A small-molecule ligand and the protein it binds are described below.
Small molecule (SMILES): O=CCCCCO

Binding-site contacts:
Ligand atom C5 contacts residue ASN231 of chain 1.B at 4.4 Å.
Ligand atom C3 contacts residue ASN231 of chain 1.B at 3.8 Å.
Ligand atom O1 contacts residue TYR68 of chain 1.B at 3.3 Å.
Ligand atom C5 contacts residue ASP107 of chain 1.B at 4.4 Å.
Ligand atom C3 contacts residue GLU209 of chain 1.B at 4.3 Å.
Ligand atom C4 contacts residue GLY145 of chain 1.B at 4.5 Å.
Ligand atom C4 contacts residue ILE233 of chain 1.B at 4.4 Å (hydrophobic).
Ligand atom O5 contacts residue ASP107 of chain 1.B at 3.9 Å.
Ligand atom C2 contacts residue GLU209 of chain 1.B at 3.9 Å.
Ligand atom O1 contacts residue LEU258 of chain 1.B at 3.0 Å.
Ligand atom C5 contacts residue SER257 of chain 1.B at 4.1 Å.
Ligand atom C4 contacts residue ARG179 of chain 1.B at 3.1 Å.
Ligand atom O5 contacts residue ARG179 of chain 1.B at 2.4 Å (salt-bridge).
Ligand atom C3 contacts residue CYS144 of chain 1.B at 4.0 Å (hydrophobic).
Ligand atom C2 contacts residue ASN231 of chain 1.B at 4.3 Å.
Ligand atom C1 contacts residue HIS146 of chain 1.B at 4.4 Å.
Ligand atom O5 contacts residue MG1 of chain 1.E at 3.5 Å.
Ligand atom C5 contacts residue MG1 of chain 1.E at 3.9 Å.
Ligand atom C1 contacts residue CYS144 of chain 1.B at 1.6 Å (hydrophobic).
Ligand atom C4 contacts residue GLU209 of chain 1.B at 3.6 Å.
Ligand atom C2 contacts residue CYS144 of chain 1.B at 2.6 Å (hydrophobic).
Ligand atom C5 contacts residue PHE64 of chain 1.B at 4.2 Å (hydrophobic).
Ligand atom C2 contacts residue ILE233 of chain 1.B at 3.3 Å (hydrophobic).
Ligand atom C4 contacts residue ASN231 of chain 1.B at 3.6 Å.
Ligand atom C1 contacts residue TYR68 of chain 1.B at 3.5 Å (hydrophobic).
Ligand atom C1 contacts residue ILE233 of chain 1.B at 3.8 Å (hydrophobic).
Ligand atom C1 contacts residue ASP79 of chain 1.B at 4.2 Å.
Ligand atom O1 contacts residue CYS144 of chain 1.B at 2.5 Å (h-bond).
Ligand atom O5 contacts residue PHE64 of chain 1.B at 4.3 Å.
Ligand atom O1 contacts residue ILE233 of chain 1.B at 3.1 Å.
Ligand atom C4 contacts residue MG1 of chain 1.E at 4.5 Å.
Ligand atom C1 contacts residue GLY145 of chain 1.B at 3.9 Å.
Ligand atom C2 contacts residue HIS146 of chain 1.B at 3.9 Å.
Ligand atom C1 contacts residue LEU258 of chain 1.B at 4.4 Å (hydrophobic).
Ligand atom C3 contacts residue SER257 of chain 1.B at 4.5 Å.
Ligand atom C2 contacts residue GLY145 of chain 1.B at 3.5 Å.
Ligand atom C5 contacts residue ARG179 of chain 1.B at 3.3 Å.
Ligand atom C3 contacts residue ILE233 of chain 1.B at 3.3 Å (hydrophobic).

Sequence of chain 1.B:
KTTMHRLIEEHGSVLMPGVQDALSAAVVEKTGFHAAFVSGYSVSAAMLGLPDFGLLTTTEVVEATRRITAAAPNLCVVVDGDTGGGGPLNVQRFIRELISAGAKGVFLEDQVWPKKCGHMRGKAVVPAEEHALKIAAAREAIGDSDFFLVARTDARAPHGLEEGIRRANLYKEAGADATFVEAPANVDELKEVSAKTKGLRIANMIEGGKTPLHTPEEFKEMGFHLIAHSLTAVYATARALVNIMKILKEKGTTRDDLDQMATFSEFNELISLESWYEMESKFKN